Sequence of chain 1.A:
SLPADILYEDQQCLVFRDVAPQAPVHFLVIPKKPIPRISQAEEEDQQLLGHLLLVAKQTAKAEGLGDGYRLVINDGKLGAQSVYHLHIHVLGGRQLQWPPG

Binding-site contacts:
Ligand atom C2 contacts residue ARG58 of chain 1.B at 3.5 Å.
Ligand atom C5' contacts residue VAL124 of chain 1.B at 3.8 Å (hydrophobic).
Ligand atom O1 contacts residue SER123 of chain 1.B at 2.9 Å (h-bond).
Ligand atom C4 contacts residue VAL60 of chain 1.B at 3.6 Å (hydrophobic).
Ligand atom C5' contacts residue HIS128 of chain 1.B at 3.5 Å.
Ligand atom O2' contacts residue ALA61 of chain 1.B at 3.7 Å.
Ligand atom C7 contacts residue VAL60 of chain 1.B at 3.8 Å (hydrophobic).
Ligand atom N3 contacts residue ASP59 of chain 1.B at 3.9 Å.
Ligand atom O3' contacts residue HIS130 of chain 1.B at 3.4 Å.
Ligand atom PB contacts residue HIS130 of chain 1.B at 3.8 Å.
Ligand atom C6 contacts residue VAL60 of chain 1.B at 3.5 Å (hydrophobic).
Ligand atom N1 contacts residue VAL60 of chain 1.B at 3.2 Å.
Ligand atom C2 contacts residue PHE57 of chain 1.B at 3.5 Å (hydrophobic).
Ligand atom O1 contacts residue VAL124 of chain 1.B at 2.9 Å (h-bond).
Ligand atom O2 contacts residue HIS130 of chain 1.B at 3.0 Å (h-bond).
Ligand atom O3 contacts residue SER123 of chain 1.B at 2.6 Å (h-bond).
Ligand atom PB contacts residue HIS128 of chain 1.B at 3.5 Å.
Ligand atom PB contacts residue SER123 of chain 1.B at 3.5 Å.
Ligand atom N1 contacts residue ILE38 of chain 1.B at 3.6 Å.
Ligand atom C5 contacts residue VAL60 of chain 1.B at 3.4 Å (hydrophobic).
Ligand atom C4' contacts residue ASP59 of chain 1.B at 3.7 Å.
Ligand atom O2 contacts residue ASN115 of chain 1.B at 2.6 Å (h-bond).
Ligand atom O4' contacts residue LEU69 of chain 1.B at 3.8 Å.
Ligand atom C2 contacts residue VAL60 of chain 1.B at 3.6 Å (hydrophobic).
Ligand atom C2' contacts residue ASP59 of chain 1.B at 3.6 Å.
Ligand atom O5' contacts residue HIS130 of chain 1.B at 3.2 Å (h-bond).
Ligand atom C1' contacts residue ASP59 of chain 1.B at 3.4 Å.
Ligand atom O3' contacts residue ASP59 of chain 1.B at 2.5 Å (salt-bridge).
Ligand atom C5' contacts residue SER123 of chain 1.B at 3.8 Å.
Ligand atom O2' contacts residue ASP59 of chain 1.B at 2.7 Å (salt-bridge).
Ligand atom O2 contacts residue HIS128 of chain 1.B at 3.4 Å (h-bond).
Ligand atom C62 contacts residue LEU43 of chain 1.B at 3.6 Å (hydrophobic).
Ligand atom O4' contacts residue PHE35 of chain 1.B at 3.6 Å.
Ligand atom O3 contacts residue ALA121 of chain 1.B at 3.4 Å (h-bond).
Ligand atom C4' contacts residue HIS130 of chain 1.B at 3.9 Å.
Ligand atom O1 contacts residue HIS128 of chain 1.B at 3.2 Å.
Ligand atom N3 contacts residue VAL60 of chain 1.B at 3.5 Å (h-bond).
Ligand atom C3' contacts residue ASP59 of chain 1.B at 3.5 Å.
Ligand atom O5' contacts residue HIS128 of chain 1.B at 2.9 Å (h-bond).
Ligand atom O1 contacts residue GLN122 of chain 1.B at 3.8 Å.

Sequence of chain 1.B:
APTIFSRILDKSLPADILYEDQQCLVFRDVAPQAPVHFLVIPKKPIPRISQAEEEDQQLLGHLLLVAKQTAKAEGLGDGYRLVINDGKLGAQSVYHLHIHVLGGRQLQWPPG

A small-molecule ligand and the protein it binds are described below.
Small molecule (SMILES): CN1N=C(N)c2cn([C@@H]3O[C@H](COP(=O)(O)O)[C@@H](O)[C@H]3O)c3ncnc1c23